This small molecule binds to this protein.
Small molecule (SMILES): C=CC(=O)N1CCCN(c2cc(NCCC(=O)O)nc(-c3ccccn3)n2)CC1

Sequence of chain 1.A:
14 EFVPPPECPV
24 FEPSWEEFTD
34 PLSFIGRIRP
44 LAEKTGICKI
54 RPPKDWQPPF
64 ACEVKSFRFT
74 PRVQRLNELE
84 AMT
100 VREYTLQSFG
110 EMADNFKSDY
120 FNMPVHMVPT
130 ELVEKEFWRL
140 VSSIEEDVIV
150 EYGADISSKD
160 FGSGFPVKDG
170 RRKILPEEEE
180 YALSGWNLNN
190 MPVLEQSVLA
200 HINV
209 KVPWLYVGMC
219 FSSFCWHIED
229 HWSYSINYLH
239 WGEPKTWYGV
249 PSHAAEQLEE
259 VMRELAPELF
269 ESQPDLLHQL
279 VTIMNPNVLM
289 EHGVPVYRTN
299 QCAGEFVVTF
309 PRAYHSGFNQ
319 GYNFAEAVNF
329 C

Binding-site contacts:
Ligand atom C12 contacts residue SER221 of chain 1.A at 3.5 Å.
Ligand atom C07 contacts residue MN1 of chain 1.C at 3.2 Å.
Ligand atom C12 contacts residue PHE222 of chain 1.A at 3.6 Å (hydrophobic).
Ligand atom C11 contacts residue TYR214 of chain 1.A at 3.9 Å (hydrophobic).
Ligand atom C22 contacts residue MN1 of chain 1.C at 3.1 Å.
Ligand atom N10 contacts residue ASP154 of chain 1.A at 3.7 Å.
Ligand atom C20 contacts residue ASP154 of chain 1.A at 3.2 Å.
Ligand atom C09 contacts residue TYR214 of chain 1.A at 3.8 Å (hydrophobic).
Ligand atom O01 contacts residue TYR214 of chain 1.A at 3.6 Å.
Ligand atom C20 contacts residue ARG75 of chain 1.A at 3.4 Å.
Ligand atom N10 contacts residue TYR214 of chain 1.A at 3.8 Å.
Ligand atom C05 contacts residue PHE222 of chain 1.A at 3.4 Å (hydrophobic).
Ligand atom C23 contacts residue MN1 of chain 1.C at 3.1 Å.
Ligand atom C27 contacts residue GLU227 of chain 1.A at 3.7 Å.
Ligand atom O03 contacts residue LYS243 of chain 1.A at 2.9 Å (salt-bridge).
Ligand atom O03 contacts residue TYR214 of chain 1.A at 3.8 Å.
Ligand atom O01 contacts residue LYS243 of chain 1.A at 3.6 Å (salt-bridge).
Ligand atom N28 contacts residue MN1 of chain 1.C at 2.4 Å.
Ligand atom C27 contacts residue MN1 of chain 1.C at 3.3 Å.
Ligand atom C02 contacts residue TYR214 of chain 1.A at 3.6 Å (hydrophobic).
Ligand atom C17 contacts residue HIS225 of chain 1.A at 3.3 Å.
Ligand atom C02 contacts residue LYS243 of chain 1.A at 3.6 Å.
Ligand atom N06 contacts residue MN1 of chain 1.C at 3.4 Å.
Ligand atom N29 contacts residue HIS225 of chain 1.A at 3.2 Å (h-bond).
Ligand atom N28 contacts residue HIS225 of chain 1.A at 3.4 Å (h-bond).
Ligand atom C27 contacts residue HIS225 of chain 1.A at 3.8 Å.
Ligand atom N28 contacts residue GLU227 of chain 1.A at 3.5 Å (salt-bridge).
Ligand atom O01 contacts residue TYR151 of chain 1.A at 2.3 Å (h-bond).
Ligand atom C19 contacts residue ARG75 of chain 1.A at 3.6 Å.
Ligand atom C11 contacts residue ALA153 of chain 1.A at 3.6 Å (hydrophobic).
Ligand atom O01 contacts residue PHE222 of chain 1.A at 3.8 Å.
Ligand atom C23 contacts residue HIS225 of chain 1.A at 3.8 Å.
Ligand atom C08 contacts residue TYR214 of chain 1.A at 3.5 Å (hydrophobic).
Ligand atom C02 contacts residue TYR151 of chain 1.A at 3.4 Å (hydrophobic).
Ligand atom O18 contacts residue CYS223 of chain 1.A at 3.0 Å (h-bond).
Ligand atom N29 contacts residue MN1 of chain 1.C at 2.3 Å.
Ligand atom C22 contacts residue HIS225 of chain 1.A at 3.8 Å.
Ligand atom O03 contacts residue TYR151 of chain 1.A at 3.7 Å.
Ligand atom O03 contacts residue ALA323 of chain 1.A at 3.9 Å.
Ligand atom O18 contacts residue PHE222 of chain 1.A at 3.3 Å.